Binding-site contacts:
Ligand atom NA contacts residue NO1 of chain 1.D at 3.2 Å (h-bond).
Ligand atom CMD contacts residue THR135 of chain 1.A at 3.6 Å.
Ligand atom NC contacts residue NO1 of chain 1.D at 2.2 Å (h-bond).
Ligand atom CGD contacts residue TYR134 of chain 1.A at 3.0 Å (hydrophobic).
Ligand atom C1D contacts residue HIS25 of chain 1.A at 3.4 Å.
Ligand atom CBB contacts residue LEU147 of chain 1.A at 3.8 Å (hydrophobic).
Ligand atom O1D contacts residue LYS18 of chain 1.A at 3.1 Å.
Ligand atom C4D contacts residue HIS25 of chain 1.A at 3.5 Å.
Ligand atom C2C contacts residue NO1 of chain 1.D at 3.6 Å.
Ligand atom C2D contacts residue GLY139 of chain 1.A at 3.5 Å.
Ligand atom CMB contacts residue GLN38 of chain 1.A at 3.7 Å.
Ligand atom CHD contacts residue GLY139 of chain 1.A at 3.5 Å.
Ligand atom O1D contacts residue TYR134 of chain 1.A at 3.0 Å (h-bond).
Ligand atom FE contacts residue NO1 of chain 1.D at 2.0 Å.
Ligand atom NB contacts residue HIS25 of chain 1.A at 3.2 Å.
Ligand atom C4C contacts residue NO1 of chain 1.D at 3.2 Å.
Ligand atom NA contacts residue HIS25 of chain 1.A at 3.3 Å (h-bond).
Ligand atom CAB contacts residue GLN38 of chain 1.A at 3.7 Å.
Ligand atom ND contacts residue HIS25 of chain 1.A at 2.7 Å (h-bond).
Ligand atom NB contacts residue NO1 of chain 1.D at 2.4 Å (h-bond).
Ligand atom C1D contacts residue GLY139 of chain 1.A at 3.4 Å.
Ligand atom CBC contacts residue ASN210 of chain 1.A at 3.2 Å.
Ligand atom CMD contacts residue GLY139 of chain 1.A at 3.8 Å.
Ligand atom CBC contacts residue PHE207 of chain 1.A at 3.4 Å (hydrophobic).
Ligand atom C1C contacts residue NO1 of chain 1.D at 2.8 Å.
Ligand atom ND contacts residue NO1 of chain 1.D at 3.1 Å (h-bond).
Ligand atom CHD contacts residue HIS25 of chain 1.A at 3.8 Å.
Ligand atom FE contacts residue HIS25 of chain 1.A at 2.4 Å.
Ligand atom C4B contacts residue HIS25 of chain 1.A at 3.8 Å.
Ligand atom CMC contacts residue PHE214 of chain 1.A at 3.7 Å (hydrophobic).
Ligand atom CHA contacts residue SER142 of chain 1.A at 3.7 Å.
Ligand atom O2D contacts residue ARG183 of chain 1.A at 3.1 Å (salt-bridge).
Ligand atom C4C contacts residue HIS25 of chain 1.A at 3.6 Å.
Ligand atom CBB contacts residue MET34 of chain 1.A at 3.5 Å (hydrophobic).
Ligand atom C1B contacts residue NO1 of chain 1.D at 3.4 Å.
Ligand atom CBD contacts residue TYR134 of chain 1.A at 3.1 Å (hydrophobic).
Ligand atom NC contacts residue HIS25 of chain 1.A at 3.0 Å (h-bond).
Ligand atom C4B contacts residue NO1 of chain 1.D at 3.0 Å.
Ligand atom CBC contacts residue THR135 of chain 1.A at 3.7 Å.
Ligand atom O contacts residue NO1 of chain 1.D at 3.0 Å (h-bond).

Sequence of chain 1.A:
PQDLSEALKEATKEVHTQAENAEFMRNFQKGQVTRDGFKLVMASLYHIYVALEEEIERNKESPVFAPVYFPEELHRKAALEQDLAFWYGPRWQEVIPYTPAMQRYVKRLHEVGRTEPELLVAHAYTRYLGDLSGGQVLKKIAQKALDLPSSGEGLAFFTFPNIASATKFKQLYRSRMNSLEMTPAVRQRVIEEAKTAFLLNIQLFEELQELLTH

The small molecule below binds the protein below.
Small molecule (SMILES): C=CC1=C(C)C2=[O+]c3c(C=C)c(C)c4n3[Fe]35<-N6=C(C=C(C)C6=C4)C=c4c(CCC(=O)O)c(C)c(n43)=CC1=N->52